Binding-site contacts:
Ligand atom C26 contacts residue LEU72 of chain 3.D at 3.2 Å (hydrophobic).
Ligand atom C27 contacts residue GLU190 of chain 3.D at 3.8 Å.
Ligand atom N1 contacts residue LEU141 of chain 3.D at 3.7 Å.
Ligand atom C27 contacts residue THR206 of chain 3.D at 3.3 Å.
Ligand atom C6 contacts residue LEU70 of chain 3.D at 3.7 Å (hydrophobic).
Ligand atom C9 contacts residue ALA91 of chain 3.D at 3.4 Å (hydrophobic).
Ligand atom C14 contacts residue ASP207 of chain 3.D at 3.8 Å.
Ligand atom C16 contacts residue VAL78 of chain 3.D at 3.4 Å (hydrophobic).
Ligand atom C14 contacts residue MSE138 of chain 3.D at 3.2 Å.
Ligand atom C3 contacts residue LEU70 of chain 3.D at 3.3 Å (hydrophobic).
Ligand atom N3 contacts residue LEU70 of chain 3.D at 3.5 Å.
Ligand atom C5 contacts residue LEU70 of chain 3.D at 3.6 Å (hydrophobic).
Ligand atom C1 contacts residue LEU70 of chain 3.D at 3.6 Å (hydrophobic).
Ligand atom C8 contacts residue ALA91 of chain 3.D at 3.5 Å (hydrophobic).
Ligand atom O5 contacts residue LEU141 of chain 3.D at 2.5 Å (h-bond).
Ligand atom C26 contacts residue GLY73 of chain 3.D at 3.1 Å.
Ligand atom C26 contacts residue GLY71 of chain 3.D at 3.6 Å.
Ligand atom C8 contacts residue LEU141 of chain 3.D at 3.3 Å (hydrophobic).
Ligand atom O4 contacts residue GLY71 of chain 3.D at 3.0 Å.
Ligand atom C25 contacts residue GLY71 of chain 3.D at 3.4 Å.
Ligand atom O4 contacts residue LEU70 of chain 3.D at 3.7 Å.
Ligand atom C20 contacts residue LEU70 of chain 3.D at 3.5 Å (hydrophobic).
Ligand atom C17 contacts residue VAL78 of chain 3.D at 3.0 Å (hydrophobic).
Ligand atom C15 contacts residue ASP207 of chain 3.D at 3.6 Å.
Ligand atom C12 contacts residue VAL78 of chain 3.D at 3.5 Å (hydrophobic).
Ligand atom C25 contacts residue LEU70 of chain 3.D at 3.3 Å (hydrophobic).
Ligand atom O5 contacts residue CYS140 of chain 3.D at 3.1 Å (h-bond).
Ligand atom C7 contacts residue ALA91 of chain 3.D at 3.7 Å (hydrophobic).
Ligand atom C10 contacts residue ALA91 of chain 3.D at 3.7 Å (hydrophobic).
Ligand atom N1 contacts residue GLU139 of chain 3.D at 2.9 Å (salt-bridge).
Ligand atom C2 contacts residue LEU70 of chain 3.D at 3.4 Å (hydrophobic).
Ligand atom N2 contacts residue VAL78 of chain 3.D at 3.3 Å.
Ligand atom N1 contacts residue ALA91 of chain 3.D at 3.3 Å.
Ligand atom C27 contacts residue ASN191 of chain 3.D at 3.4 Å.
Ligand atom C26 contacts residue VAL78 of chain 3.D at 3.6 Å (hydrophobic).
Ligand atom C28 contacts residue GLU190 of chain 3.D at 3.8 Å.
Ligand atom C4 contacts residue LEU141 of chain 3.D at 3.5 Å (hydrophobic).
Ligand atom C9 contacts residue GLU139 of chain 3.D at 3.7 Å.
Ligand atom C4 contacts residue LEU70 of chain 3.D at 3.5 Å (hydrophobic).
Ligand atom C13 contacts residue MSE138 of chain 3.D at 3.1 Å.

Sequence of chain 3.D:
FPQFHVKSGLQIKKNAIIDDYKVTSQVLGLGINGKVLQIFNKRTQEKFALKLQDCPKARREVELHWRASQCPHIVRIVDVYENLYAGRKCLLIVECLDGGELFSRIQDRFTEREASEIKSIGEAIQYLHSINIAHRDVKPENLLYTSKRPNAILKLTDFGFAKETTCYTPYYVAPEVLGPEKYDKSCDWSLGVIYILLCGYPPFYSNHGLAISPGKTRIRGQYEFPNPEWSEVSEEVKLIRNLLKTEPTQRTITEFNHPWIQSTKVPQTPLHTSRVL

A protein and the small-molecule ligand that binds it are described below.
Small molecule (SMILES): CN[C@@H]1C[C@H]2O[C@@](C)([C@@H]1OC)n1c3ccccc3c3c4c(c5c6ccccc6n2c5c31)C(=O)NC4